Sequence of chain 1.K:
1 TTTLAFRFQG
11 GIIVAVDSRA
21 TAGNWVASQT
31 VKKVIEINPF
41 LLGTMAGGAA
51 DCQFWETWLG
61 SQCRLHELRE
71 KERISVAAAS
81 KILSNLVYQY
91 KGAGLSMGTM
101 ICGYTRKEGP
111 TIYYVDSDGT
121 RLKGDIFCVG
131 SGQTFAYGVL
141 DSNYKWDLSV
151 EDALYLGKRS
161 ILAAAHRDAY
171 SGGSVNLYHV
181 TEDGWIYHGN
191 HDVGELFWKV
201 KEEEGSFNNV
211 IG

Sequence of chain 1.L:
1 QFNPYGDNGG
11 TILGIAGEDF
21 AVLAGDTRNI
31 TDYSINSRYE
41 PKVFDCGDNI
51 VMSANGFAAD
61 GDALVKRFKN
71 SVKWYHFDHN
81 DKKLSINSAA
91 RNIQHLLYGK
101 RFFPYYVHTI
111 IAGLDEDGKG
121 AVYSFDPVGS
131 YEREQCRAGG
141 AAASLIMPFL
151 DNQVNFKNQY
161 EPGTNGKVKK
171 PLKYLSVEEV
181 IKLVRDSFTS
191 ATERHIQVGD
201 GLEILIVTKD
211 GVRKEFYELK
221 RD

The protein below binds the small molecule below.
Small molecule (SMILES): CC(C)C[C@H](NC(=O)[C@H](Cc1ccccc1)NC(=O)[C@H](CCC1CCCCC1)NC(=O)[C@H](Cc1ccccc1)N=[N+]=[N-])[C@@H](O)[C@H](C)CO

Binding-site contacts:
Ligand atom O47 contacts residue THR21 of chain 1.K at 3.2 Å (h-bond).
Ligand atom C48 contacts residue TYR170 of chain 1.K at 3.2 Å (hydrophobic).
Ligand atom C45 contacts residue THR1 of chain 1.K at 1.5 Å.
Ligand atom C38 contacts residue GLY47 of chain 1.K at 3.7 Å.
Ligand atom C48 contacts residue ARG19 of chain 1.K at 3.5 Å.
Ligand atom C24 contacts residue THR21 of chain 1.K at 3.5 Å.
Ligand atom C18 contacts residue SER130 of chain 1.L at 3.4 Å.
Ligand atom C41 contacts residue LYS33 of chain 1.K at 3.4 Å.
Ligand atom O47 contacts residue THR1 of chain 1.K at 3.2 Å (h-bond).
Ligand atom C43 contacts residue THR1 of chain 1.K at 1.4 Å.
Ligand atom O36 contacts residue THR21 of chain 1.K at 3.1 Å (h-bond).
Ligand atom C46 contacts residue MES1 of chain 1.KA at 3.1 Å.
Ligand atom O36 contacts residue ALA20 of chain 1.K at 3.3 Å.
Ligand atom C45 contacts residue TYR170 of chain 1.K at 3.6 Å (hydrophobic).
Ligand atom C35 contacts residue GLY47 of chain 1.K at 3.5 Å.
Ligand atom N37 contacts residue GLY47 of chain 1.K at 2.8 Å (h-bond).
Ligand atom N9 contacts residue PRO127 of chain 1.L at 3.2 Å.
Ligand atom O44 contacts residue GLY47 of chain 1.K at 3.1 Å (h-bond).
Ligand atom N26 contacts residue THR21 of chain 1.K at 2.7 Å (h-bond).
Ligand atom C28 contacts residue THR21 of chain 1.K at 3.7 Å.
Ligand atom C34 contacts residue GLY47 of chain 1.K at 3.7 Å.
Ligand atom C21 contacts residue GLU132 of chain 1.L at 3.4 Å.
Ligand atom O25 contacts residue ALA49 of chain 1.K at 3.0 Å (h-bond).
Ligand atom N14 contacts residue ASP126 of chain 1.L at 3.4 Å (salt-bridge).
Ligand atom C42 contacts residue ALA49 of chain 1.K at 3.1 Å (hydrophobic).
Ligand atom C15 contacts residue THR21 of chain 1.K at 3.5 Å.
Ligand atom C39 contacts residue GLY47 of chain 1.K at 3.4 Å.
Ligand atom C39 contacts residue THR1 of chain 1.K at 2.6 Å.
Ligand atom O44 contacts residue THR1 of chain 1.K at 2.3 Å (h-bond).
Ligand atom C48 contacts residue THR1 of chain 1.K at 2.5 Å.
Ligand atom C16 contacts residue ALA49 of chain 1.K at 3.6 Å (hydrophobic).
Ligand atom C27 contacts residue GLY47 of chain 1.K at 3.5 Å.
Ligand atom N37 contacts residue THR1 of chain 1.K at 3.6 Å.
Ligand atom O44 contacts residue MES1 of chain 1.KA at 2.6 Å (h-bond).
Ligand atom C27 contacts residue THR21 of chain 1.K at 3.6 Å.
Ligand atom C38 contacts residue THR1 of chain 1.K at 2.3 Å.
Ligand atom C46 contacts residue THR1 of chain 1.K at 2.5 Å.
Ligand atom O47 contacts residue TYR170 of chain 1.K at 3.5 Å.
Ligand atom C43 contacts residue MES1 of chain 1.KA at 3.7 Å.
Ligand atom O13 contacts residue ALA22 of chain 1.K at 3.7 Å.